Sequence of chain 37.D:
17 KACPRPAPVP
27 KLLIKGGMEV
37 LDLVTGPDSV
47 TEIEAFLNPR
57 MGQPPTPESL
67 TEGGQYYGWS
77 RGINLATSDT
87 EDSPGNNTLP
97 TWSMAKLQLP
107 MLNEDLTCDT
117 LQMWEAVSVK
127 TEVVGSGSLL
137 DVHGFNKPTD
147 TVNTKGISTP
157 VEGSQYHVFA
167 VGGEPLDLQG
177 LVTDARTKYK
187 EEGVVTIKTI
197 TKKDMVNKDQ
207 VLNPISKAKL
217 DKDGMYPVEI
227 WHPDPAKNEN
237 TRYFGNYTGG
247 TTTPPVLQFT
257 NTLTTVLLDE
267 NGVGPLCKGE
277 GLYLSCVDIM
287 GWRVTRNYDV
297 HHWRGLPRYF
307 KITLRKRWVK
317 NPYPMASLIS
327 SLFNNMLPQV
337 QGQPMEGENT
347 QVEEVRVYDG

The protein below binds the small molecule below.
Small molecule (SMILES): CC(=O)N[C@H]1[C@H]([C@H](O)[C@H](O)CO)O[C@@](O[C@H]2[C@@H](O)[C@@H](CO)O[C@@H](O[C@H]3[C@H](O)[C@@H](O)[C@H](O)O[C@@H]3CO)[C@@H]2O)(C(=O)O)C[C@@H]1O

Binding-site contacts:
Ligand atom O10 contacts residue THR291 of chain 37.C at 4.4 Å.
Ligand atom O4 contacts residue ARG289 of chain 37.C at 4.5 Å.
Ligand atom O1A contacts residue ARG77 of chain 37.C at 3.0 Å (salt-bridge).
Ligand atom C3 contacts residue HIS298 of chain 37.C at 3.5 Å.
Ligand atom C4 contacts residue TYR72 of chain 37.C at 3.4 Å (hydrophobic).
Ligand atom C5 contacts residue TYR72 of chain 37.C at 3.6 Å (hydrophobic).
Ligand atom O1A contacts residue HIS298 of chain 37.C at 4.3 Å.
Ligand atom C1 contacts residue ARG77 of chain 37.C at 3.3 Å.
Ligand atom O1A contacts residue TYR72 of chain 37.C at 3.6 Å.
Ligand atom C3 contacts residue ARG77 of chain 37.C at 4.2 Å.
Ligand atom C4 contacts residue HIS298 of chain 37.C at 3.8 Å.
Ligand atom C10 contacts residue TYR72 of chain 37.C at 4.0 Å (hydrophobic).
Ligand atom O1B contacts residue TYR72 of chain 37.C at 4.4 Å.
Ligand atom O3 contacts residue GLY78 of chain 37.C at 3.4 Å.
Ligand atom O4 contacts residue HIS298 of chain 37.C at 3.2 Å (h-bond).
Ligand atom O4 contacts residue ASN80 of chain 37.C at 4.3 Å.
Ligand atom O4 contacts residue TYR72 of chain 37.C at 3.8 Å.
Ligand atom O1B contacts residue ARG77 of chain 37.C at 2.7 Å (salt-bridge).
Ligand atom O9 contacts residue ARG77 of chain 37.C at 3.8 Å.
Ligand atom N5 contacts residue TYR72 of chain 37.C at 3.1 Å (h-bond).
Ligand atom C1 contacts residue TYR72 of chain 37.C at 4.3 Å (hydrophobic).
Ligand atom C11 contacts residue ASP85 of chain 37.D at 4.0 Å.
Ligand atom O4 contacts residue ILE79 of chain 37.C at 3.7 Å.
Ligand atom C4 contacts residue ARG77 of chain 37.C at 4.4 Å.
Ligand atom C2 contacts residue ARG77 of chain 37.C at 4.4 Å.
Ligand atom C4 contacts residue GLY78 of chain 37.C at 3.2 Å.
Ligand atom C6 contacts residue TYR72 of chain 37.C at 3.9 Å (hydrophobic).
Ligand atom O10 contacts residue ASN293 of chain 37.C at 4.5 Å.
Ligand atom C2 contacts residue GLY78 of chain 37.C at 4.1 Å.
Ligand atom C6 contacts residue ASN93 of chain 37.C at 3.7 Å.
Ligand atom O3 contacts residue VAL296 of chain 37.C at 4.4 Å.
Ligand atom C3 contacts residue GLY78 of chain 37.C at 4.3 Å.
Ligand atom C1 contacts residue GLY78 of chain 37.C at 4.2 Å.
Ligand atom O4 contacts residue THR291 of chain 37.C at 3.3 Å.
Ligand atom O1A contacts residue GLY78 of chain 37.C at 3.8 Å.
Ligand atom C11 contacts residue TYR72 of chain 37.C at 4.3 Å (hydrophobic).
Ligand atom O8 contacts residue ARG77 of chain 37.C at 3.6 Å (salt-bridge).
Ligand atom O6 contacts residue ASN93 of chain 37.C at 3.4 Å (h-bond).
Ligand atom O4 contacts residue GLY78 of chain 37.C at 3.1 Å.
Ligand atom C3 contacts residue GLY78 of chain 37.C at 3.9 Å.

Sequence of chain 37.C:
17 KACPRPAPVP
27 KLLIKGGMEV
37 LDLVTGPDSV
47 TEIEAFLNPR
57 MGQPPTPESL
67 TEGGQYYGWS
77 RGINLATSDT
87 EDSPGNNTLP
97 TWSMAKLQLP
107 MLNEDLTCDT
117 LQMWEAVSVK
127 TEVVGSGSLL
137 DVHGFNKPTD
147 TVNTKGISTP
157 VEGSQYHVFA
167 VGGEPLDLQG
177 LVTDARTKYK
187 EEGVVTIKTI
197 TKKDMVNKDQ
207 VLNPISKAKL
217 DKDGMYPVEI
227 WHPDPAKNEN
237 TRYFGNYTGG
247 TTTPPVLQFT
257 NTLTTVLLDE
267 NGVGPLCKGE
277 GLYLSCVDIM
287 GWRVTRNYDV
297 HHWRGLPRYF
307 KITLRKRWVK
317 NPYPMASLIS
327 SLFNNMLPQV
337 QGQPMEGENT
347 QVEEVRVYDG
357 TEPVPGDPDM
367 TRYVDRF